Sequence of chain 1.B:
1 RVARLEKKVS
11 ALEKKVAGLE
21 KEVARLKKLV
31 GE

Binding-site contacts:
Ligand atom C3 contacts residue ARG1 of chain 1.B at 2.4 Å.
Ligand atom C7 contacts residue ARG4 of chain 1.B at 4.2 Å.
Ligand atom C3 contacts residue VAL2 of chain 1.B at 4.4 Å (hydrophobic).
Ligand atom C7 contacts residue ALA3 of chain 1.B at 4.2 Å (hydrophobic).
Ligand atom O1 contacts residue ARG1 of chain 1.B at 2.2 Å (salt-bridge).
Ligand atom O1 contacts residue ALA3 of chain 1.B at 3.5 Å (h-bond).
Ligand atom C5 contacts residue ARG1 of chain 1.B at 4.2 Å.
Ligand atom C7 contacts residue ARG1 of chain 1.B at 1.3 Å.
Ligand atom C7 contacts residue VAL2 of chain 1.B at 3.1 Å (hydrophobic).
Ligand atom O1 contacts residue ARG4 of chain 1.B at 3.0 Å (salt-bridge).
Ligand atom O1 contacts residue VAL2 of chain 1.B at 3.0 Å (h-bond).
Ligand atom C2 contacts residue ARG1 of chain 1.B at 3.6 Å.
Ligand atom C2 contacts residue ALA3 of chain 1.B at 4.2 Å (hydrophobic).
Ligand atom C4 contacts residue ARG1 of chain 1.B at 2.8 Å.

The small molecule below binds the protein below.
Small molecule (SMILES): CC(=O)Nc1ccc(C(=O)O)cc1